Sequence of chain 55.E:
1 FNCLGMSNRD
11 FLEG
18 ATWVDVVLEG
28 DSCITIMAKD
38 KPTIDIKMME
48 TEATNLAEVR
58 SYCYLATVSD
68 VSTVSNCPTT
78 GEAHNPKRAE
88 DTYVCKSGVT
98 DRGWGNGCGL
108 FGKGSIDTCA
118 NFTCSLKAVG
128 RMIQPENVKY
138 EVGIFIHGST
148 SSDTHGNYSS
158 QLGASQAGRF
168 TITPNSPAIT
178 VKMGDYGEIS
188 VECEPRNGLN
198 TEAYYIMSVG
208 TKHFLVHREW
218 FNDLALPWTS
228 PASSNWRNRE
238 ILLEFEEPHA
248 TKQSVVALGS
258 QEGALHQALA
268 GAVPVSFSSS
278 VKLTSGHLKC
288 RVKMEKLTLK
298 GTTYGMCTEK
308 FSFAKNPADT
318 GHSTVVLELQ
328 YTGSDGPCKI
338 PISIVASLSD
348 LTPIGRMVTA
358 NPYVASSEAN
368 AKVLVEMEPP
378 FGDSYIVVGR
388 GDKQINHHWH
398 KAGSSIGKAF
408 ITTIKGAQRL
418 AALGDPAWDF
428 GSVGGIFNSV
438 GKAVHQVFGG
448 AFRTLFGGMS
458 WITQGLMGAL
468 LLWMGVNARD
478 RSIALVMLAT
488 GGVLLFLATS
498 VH

Binding-site contacts:
Ligand atom O6 contacts residue THR120 of chain 55.E at 3.5 Å (h-bond).
Ligand atom O5 contacts residue SER66 of chain 55.E at 4.3 Å.
Ligand atom C7 contacts residue ASP67 of chain 55.E at 4.3 Å.
Ligand atom C8 contacts residue ASN118 of chain 55.E at 4.3 Å.
Ligand atom C8 contacts residue TYR90 of chain 55.E at 3.6 Å (hydrophobic).
Ligand atom O5 contacts residue ASN118 of chain 55.E at 2.4 Å (h-bond).
Ligand atom C6 contacts residue THR120 of chain 55.E at 4.0 Å.
Ligand atom C1 contacts residue ASN118 of chain 55.E at 1.4 Å.
Ligand atom C4 contacts residue ASN118 of chain 55.E at 4.2 Å.
Ligand atom C5 contacts residue THR120 of chain 55.E at 4.5 Å.
Ligand atom N2 contacts residue TYR90 of chain 55.E at 4.2 Å.
Ligand atom C8 contacts residue ASP67 of chain 55.E at 4.0 Å.
Ligand atom O6 contacts residue PHE119 of chain 55.E at 3.2 Å (h-bond).
Ligand atom C7 contacts residue ASN118 of chain 55.E at 3.3 Å.
Ligand atom O7 contacts residue ASN118 of chain 55.E at 3.4 Å (h-bond).
Ligand atom C2 contacts residue ASN118 of chain 55.E at 2.5 Å.
Ligand atom N2 contacts residue ASN118 of chain 55.E at 2.9 Å (h-bond).
Ligand atom C1 contacts residue SER66 of chain 55.E at 4.4 Å.
Ligand atom O7 contacts residue SER66 of chain 55.E at 3.6 Å.
Ligand atom O6 contacts residue ASN118 of chain 55.E at 4.1 Å.
Ligand atom C7 contacts residue TYR90 of chain 55.E at 4.2 Å (hydrophobic).
Ligand atom O7 contacts residue ASP67 of chain 55.E at 4.3 Å.
Ligand atom O6 contacts residue THR89 of chain 55.E at 3.8 Å.
Ligand atom C5 contacts residue ASN118 of chain 55.E at 3.6 Å.
Ligand atom C3 contacts residue ASN118 of chain 55.E at 3.8 Å.
Ligand atom O5 contacts residue THR120 of chain 55.E at 3.7 Å.

A protein and the small-molecule ligand that binds it are described below.
Small molecule (SMILES): CC(=O)N[C@@H]1[C@@H](O)[C@H](O)[C@@H](CO)O[C@H]1O